Sequence of chain 1.B:
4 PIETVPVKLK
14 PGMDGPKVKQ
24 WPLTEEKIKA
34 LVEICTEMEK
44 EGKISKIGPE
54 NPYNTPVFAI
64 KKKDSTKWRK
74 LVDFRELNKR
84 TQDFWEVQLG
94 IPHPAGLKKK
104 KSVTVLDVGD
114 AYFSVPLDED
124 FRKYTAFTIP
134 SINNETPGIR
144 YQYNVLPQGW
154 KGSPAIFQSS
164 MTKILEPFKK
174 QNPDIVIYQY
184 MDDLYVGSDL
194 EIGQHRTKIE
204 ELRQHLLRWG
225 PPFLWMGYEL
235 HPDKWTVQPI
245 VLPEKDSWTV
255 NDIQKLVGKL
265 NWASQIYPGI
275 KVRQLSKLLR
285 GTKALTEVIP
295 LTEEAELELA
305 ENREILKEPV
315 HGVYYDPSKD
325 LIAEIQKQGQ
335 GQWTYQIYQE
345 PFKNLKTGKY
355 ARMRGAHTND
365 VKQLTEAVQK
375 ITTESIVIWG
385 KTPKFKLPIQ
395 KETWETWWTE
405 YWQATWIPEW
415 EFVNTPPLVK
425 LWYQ

A protein and the small-molecule ligand that binds it are described below.
Small molecule (SMILES): Cc1cc(C#N)cc(C)c1Oc1nc(NC2CCN(Cc3ccc(S(N)(=O)=O)cc3)CC2)nc2ccsc12

Sequence of chain 1.A:
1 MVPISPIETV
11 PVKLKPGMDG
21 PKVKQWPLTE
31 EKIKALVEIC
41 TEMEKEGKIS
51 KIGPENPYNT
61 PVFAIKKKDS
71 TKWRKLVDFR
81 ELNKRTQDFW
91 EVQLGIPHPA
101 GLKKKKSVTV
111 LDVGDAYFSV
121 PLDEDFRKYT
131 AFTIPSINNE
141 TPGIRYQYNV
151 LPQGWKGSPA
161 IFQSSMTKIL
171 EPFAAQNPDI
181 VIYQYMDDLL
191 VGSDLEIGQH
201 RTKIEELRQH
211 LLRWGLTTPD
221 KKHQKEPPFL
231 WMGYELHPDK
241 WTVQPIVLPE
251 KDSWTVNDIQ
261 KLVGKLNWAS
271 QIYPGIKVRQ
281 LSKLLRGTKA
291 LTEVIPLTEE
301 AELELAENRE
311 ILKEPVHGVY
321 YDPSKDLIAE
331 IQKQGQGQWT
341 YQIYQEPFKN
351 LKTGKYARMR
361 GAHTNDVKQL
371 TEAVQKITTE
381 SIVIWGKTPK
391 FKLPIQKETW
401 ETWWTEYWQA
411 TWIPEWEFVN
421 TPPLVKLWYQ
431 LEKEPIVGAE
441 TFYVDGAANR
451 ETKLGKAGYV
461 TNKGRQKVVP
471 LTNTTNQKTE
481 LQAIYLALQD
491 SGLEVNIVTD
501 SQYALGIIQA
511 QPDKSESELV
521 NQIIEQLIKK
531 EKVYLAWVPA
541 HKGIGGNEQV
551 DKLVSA

Binding-site contacts:
Ligand atom N15 contacts residue LEU102 of chain 1.A at 3.6 Å.
Ligand atom C09 contacts residue LEU190 of chain 1.A at 3.4 Å (hydrophobic).
Ligand atom C08 contacts residue LEU190 of chain 1.A at 3.6 Å (hydrophobic).
Ligand atom O28 contacts residue SER107 of chain 1.A at 3.7 Å.
Ligand atom C04 contacts residue LEU190 of chain 1.A at 3.3 Å (hydrophobic).
Ligand atom N06 contacts residue LEU236 of chain 1.A at 3.6 Å.
Ligand atom C31 contacts residue VAL108 of chain 1.A at 3.6 Å (hydrophobic).
Ligand atom C34 contacts residue VAL181 of chain 1.A at 3.5 Å (hydrophobic).
Ligand atom N26 contacts residue PRO238 of chain 1.A at 3.7 Å.
Ligand atom C14 contacts residue LEU102 of chain 1.A at 3.7 Å (hydrophobic).
Ligand atom O11 contacts residue TYR183 of chain 1.A at 2.8 Å.
Ligand atom C22 contacts residue PRO238 of chain 1.A at 3.8 Å (hydrophobic).
Ligand atom C05 contacts residue LEU190 of chain 1.A at 3.6 Å (hydrophobic).
Ligand atom C20 contacts residue HIS237 of chain 1.A at 3.4 Å.
Ligand atom C29 contacts residue PHE229 of chain 1.A at 3.3 Å (hydrophobic).
Ligand atom N26 contacts residue LYS106 of chain 1.A at 3.6 Å.
Ligand atom C04 contacts residue LEU236 of chain 1.A at 3.7 Å (hydrophobic).
Ligand atom C10 contacts residue TYR183 of chain 1.A at 3.5 Å (hydrophobic).
Ligand atom O28 contacts residue VAL108 of chain 1.A at 3.4 Å (h-bond).
Ligand atom C22 contacts residue VAL108 of chain 1.A at 3.7 Å (hydrophobic).
Ligand atom N06 contacts residue PHE229 of chain 1.A at 3.0 Å.
Ligand atom C36 contacts residue VAL181 of chain 1.A at 3.7 Å (hydrophobic).
Ligand atom C05 contacts residue LEU236 of chain 1.A at 3.4 Å (hydrophobic).
Ligand atom N15 contacts residue LYS103 of chain 1.A at 3.0 Å (salt-bridge).
Ligand atom C07 contacts residue LEU190 of chain 1.A at 3.4 Å (hydrophobic).
Ligand atom C35 contacts residue GLU138 of chain 1.B at 3.8 Å.
Ligand atom N33 contacts residue LEU102 of chain 1.A at 3.7 Å.
Ligand atom C30 contacts residue PHE229 of chain 1.A at 3.3 Å (hydrophobic).
Ligand atom C38 contacts residue VAL181 of chain 1.A at 3.8 Å (hydrophobic).
Ligand atom C01 contacts residue TRP231 of chain 1.A at 3.7 Å (hydrophobic).
Ligand atom C16 contacts residue LEU102 of chain 1.A at 3.8 Å (hydrophobic).
Ligand atom C03 contacts residue LEU236 of chain 1.A at 3.4 Å (hydrophobic).
Ligand atom C16 contacts residue LYS103 of chain 1.A at 3.6 Å.
Ligand atom C22 contacts residue LYS105 of chain 1.A at 3.7 Å.
Ligand atom O28 contacts residue LYS106 of chain 1.A at 3.4 Å (salt-bridge).
Ligand atom C17 contacts residue LYS103 of chain 1.A at 3.2 Å.
Ligand atom C35 contacts residue VAL181 of chain 1.A at 3.6 Å (hydrophobic).
Ligand atom C23 contacts residue LYS105 of chain 1.A at 3.5 Å.
Ligand atom C23 contacts residue VAL108 of chain 1.A at 3.8 Å (hydrophobic).
Ligand atom C18 contacts residue TYR320 of chain 1.A at 3.4 Å (hydrophobic).